Sequence of chain 1.E:
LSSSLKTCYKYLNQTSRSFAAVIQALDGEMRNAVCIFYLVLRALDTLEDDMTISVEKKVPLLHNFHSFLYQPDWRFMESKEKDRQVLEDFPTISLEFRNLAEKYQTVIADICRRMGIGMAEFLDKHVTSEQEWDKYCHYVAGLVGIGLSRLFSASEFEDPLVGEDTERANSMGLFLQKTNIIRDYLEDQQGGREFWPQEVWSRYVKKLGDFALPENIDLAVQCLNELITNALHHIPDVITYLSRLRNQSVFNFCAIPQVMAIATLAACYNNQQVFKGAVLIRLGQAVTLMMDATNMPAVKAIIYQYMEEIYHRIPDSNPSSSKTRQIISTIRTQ

Binding-site contacts:
Ligand atom PAZ contacts residue ARG42 of chain 1.E at 3.8 Å.
Ligand atom CAN contacts residue GLY198 of chain 1.E at 4.2 Å.
Ligand atom CAP contacts residue VAL169 of chain 1.E at 4.2 Å (hydrophobic).
Ligand atom CAS contacts residue ALA166 of chain 1.E at 4.2 Å (hydrophobic).
Ligand atom NAV contacts residue ASN205 of chain 1.E at 4.1 Å.
Ligand atom CAA contacts residue MET197 of chain 1.E at 4.0 Å (hydrophobic).
Ligand atom PAY contacts residue ARG208 of chain 1.E at 4.0 Å.
Ligand atom CAA contacts residue TYR266 of chain 1.E at 3.8 Å (hydrophobic).
Ligand atom OAB contacts residue ARG208 of chain 1.E at 3.1 Å (salt-bridge).
Ligand atom PAZ contacts residue SER43 of chain 1.E at 4.3 Å.
Ligand atom OAB contacts residue ASN205 of chain 1.E at 3.1 Å (h-bond).
Ligand atom CAA contacts residue LEU173 of chain 1.E at 4.2 Å (hydrophobic).
Ligand atom CAO contacts residue LEU201 of chain 1.E at 4.1 Å (hydrophobic).
Ligand atom CAJ contacts residue PHE44 of chain 1.E at 3.4 Å (hydrophobic).
Ligand atom OAG contacts residue SER41 of chain 1.E at 4.2 Å.
Ligand atom PAY contacts residue ASN205 of chain 1.E at 4.0 Å.
Ligand atom OAC contacts residue ARG42 of chain 1.E at 3.0 Å (salt-bridge).
Ligand atom CAA contacts residue CYS279 of chain 1.E at 3.8 Å (hydrophobic).
Ligand atom CAT contacts residue ASN205 of chain 1.E at 3.8 Å.
Ligand atom OAG contacts residue ARG42 of chain 1.E at 4.0 Å.
Ligand atom CAM contacts residue GLY170 of chain 1.E at 4.1 Å.
Ligand atom CAP contacts residue LEU201 of chain 1.E at 4.1 Å (hydrophobic).
Ligand atom CAL contacts residue LEU173 of chain 1.E at 4.3 Å (hydrophobic).
Ligand atom CAO contacts residue VAL169 of chain 1.E at 4.2 Å (hydrophobic).
Ligand atom CAM contacts residue LEU173 of chain 1.E at 3.6 Å (hydrophobic).
Ligand atom OAH contacts residue ARG42 of chain 1.E at 3.2 Å.
Ligand atom CAS contacts residue LEU201 of chain 1.E at 4.3 Å (hydrophobic).
Ligand atom OAE contacts residue ARG42 of chain 1.E at 4.2 Å.
Ligand atom CAK contacts residue ASN205 of chain 1.E at 4.1 Å.
Ligand atom CAS contacts residue GLN202 of chain 1.E at 3.5 Å.
Ligand atom CAN contacts residue GLY170 of chain 1.E at 4.0 Å.
Ligand atom CAT contacts residue GLN202 of chain 1.E at 3.3 Å.
Ligand atom OAD contacts residue SER43 of chain 1.E at 4.2 Å.
Ligand atom CAR contacts residue ALA166 of chain 1.E at 4.2 Å (hydrophobic).
Ligand atom CAL contacts residue MET197 of chain 1.E at 3.7 Å (hydrophobic).
Ligand atom OAE contacts residue ARG208 of chain 1.E at 4.1 Å.
Ligand atom OAF contacts residue ASN205 of chain 1.E at 3.8 Å.
Ligand atom CAI contacts residue PHE44 of chain 1.E at 3.6 Å (hydrophobic).
Ligand atom CAL contacts residue GLY170 of chain 1.E at 3.5 Å.
Ligand atom OAG contacts residue SER43 of chain 1.E at 2.9 Å (h-bond).

The protein below binds the small molecule below.
Small molecule (SMILES): CCCCCCCCCC[n+]1ccn(CC(O)(P(=O)([O-])O)P(=O)(O)O)c1